Binding-site contacts:
Ligand atom C4 contacts residue SER333 of chain 1.A at 3.7 Å.
Ligand atom C2 contacts residue SER79 of chain 1.A at 3.6 Å.
Ligand atom C2 contacts residue GLY80 of chain 1.A at 3.5 Å.
Ligand atom N1 contacts residue GLY45 of chain 1.A at 3.5 Å (h-bond).
Ligand atom O2 contacts residue GLY45 of chain 1.A at 3.5 Å (h-bond).
Ligand atom N3 contacts residue ARG314 of chain 1.A at 3.7 Å.
Ligand atom O4 contacts residue GLY334 of chain 1.A at 2.8 Å (h-bond).
Ligand atom C2 contacts residue SER226 of chain 1.A at 3.6 Å.
Ligand atom C6 contacts residue GLY45 of chain 1.A at 4.0 Å.
Ligand atom O4 contacts residue GLY80 of chain 1.A at 3.6 Å (h-bond).
Ligand atom N3 contacts residue GLY45 of chain 1.A at 3.7 Å.
Ligand atom N3 contacts residue SER226 of chain 1.A at 4.0 Å.
Ligand atom O8 contacts residue SER227 of chain 1.A at 2.6 Å (h-bond).
Ligand atom O2 contacts residue SER79 of chain 1.A at 3.8 Å.
Ligand atom C4 contacts residue ARG314 of chain 1.A at 3.2 Å.
Ligand atom O4 contacts residue ARG314 of chain 1.A at 2.8 Å (salt-bridge).
Ligand atom C2 contacts residue GLY45 of chain 1.A at 3.3 Å.
Ligand atom N1 contacts residue ARG52 of chain 1.A at 4.0 Å.
Ligand atom O2 contacts residue SER227 of chain 1.A at 3.6 Å.
Ligand atom O2 contacts residue GLY80 of chain 1.A at 2.9 Å (h-bond).
Ligand atom O4 contacts residue SER79 of chain 1.A at 3.3 Å (h-bond).
Ligand atom O8 contacts residue ARG188 of chain 1.A at 3.0 Å (salt-bridge).
Ligand atom N3 contacts residue SER79 of chain 1.A at 2.9 Å (h-bond).
Ligand atom O8 contacts residue SER226 of chain 1.A at 3.6 Å.
Ligand atom C4 contacts residue GLY80 of chain 1.A at 3.7 Å.
Ligand atom O2 contacts residue ARG52 of chain 1.A at 2.9 Å (salt-bridge).
Ligand atom C6 contacts residue ARG188 of chain 1.A at 3.8 Å.
Ligand atom C5 contacts residue GLY334 of chain 1.A at 3.3 Å.
Ligand atom C2 contacts residue SER227 of chain 1.A at 3.7 Å.
Ligand atom N1 contacts residue SER226 of chain 1.A at 3.4 Å (h-bond).
Ligand atom C4 contacts residue GLY334 of chain 1.A at 3.7 Å.
Ligand atom C2 contacts residue ARG52 of chain 1.A at 3.7 Å.
Ligand atom C6 contacts residue SER226 of chain 1.A at 3.6 Å.
Ligand atom C6 contacts residue SER227 of chain 1.A at 3.3 Å.
Ligand atom O4 contacts residue SER333 of chain 1.A at 3.3 Å.
Ligand atom C4 contacts residue SER79 of chain 1.A at 3.2 Å.
Ligand atom N1 contacts residue SER227 of chain 1.A at 2.8 Å (h-bond).
Ligand atom N3 contacts residue GLY80 of chain 1.A at 2.9 Å (h-bond).
Ligand atom C5 contacts residue SER226 of chain 1.A at 4.0 Å.
Ligand atom C5 contacts residue SER333 of chain 1.A at 3.6 Å.

The small molecule below binds the protein below.
Small molecule (SMILES): O=C1CC(=O)NC(=O)N1

Sequence of chain 1.A:
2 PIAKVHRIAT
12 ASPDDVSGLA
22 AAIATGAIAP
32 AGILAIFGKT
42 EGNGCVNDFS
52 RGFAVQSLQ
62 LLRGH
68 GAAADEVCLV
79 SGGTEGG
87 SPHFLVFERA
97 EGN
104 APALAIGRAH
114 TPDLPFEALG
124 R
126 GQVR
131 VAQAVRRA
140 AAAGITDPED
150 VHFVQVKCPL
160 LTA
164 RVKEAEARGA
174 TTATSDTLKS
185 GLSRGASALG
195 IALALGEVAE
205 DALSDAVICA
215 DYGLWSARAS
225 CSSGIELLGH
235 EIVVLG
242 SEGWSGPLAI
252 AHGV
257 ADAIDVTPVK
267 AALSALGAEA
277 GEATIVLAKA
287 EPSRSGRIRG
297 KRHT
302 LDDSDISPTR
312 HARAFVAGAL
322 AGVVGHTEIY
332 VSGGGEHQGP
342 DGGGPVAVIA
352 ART